The protein below binds the small molecule below.
Small molecule (SMILES): Cc1cc(CCCCCCCOc2ccc(C3=NCCO3)cc2)on1

Sequence of chain 1.D:
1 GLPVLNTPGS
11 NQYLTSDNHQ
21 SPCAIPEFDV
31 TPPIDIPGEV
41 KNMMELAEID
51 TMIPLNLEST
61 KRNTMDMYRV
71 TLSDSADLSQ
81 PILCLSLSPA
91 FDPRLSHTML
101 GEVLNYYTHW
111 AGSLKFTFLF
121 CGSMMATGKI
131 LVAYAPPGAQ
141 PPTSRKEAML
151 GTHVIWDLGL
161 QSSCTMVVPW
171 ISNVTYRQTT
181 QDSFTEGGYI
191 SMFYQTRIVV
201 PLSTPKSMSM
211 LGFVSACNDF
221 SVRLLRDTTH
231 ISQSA

Sequence of chain 2.D:
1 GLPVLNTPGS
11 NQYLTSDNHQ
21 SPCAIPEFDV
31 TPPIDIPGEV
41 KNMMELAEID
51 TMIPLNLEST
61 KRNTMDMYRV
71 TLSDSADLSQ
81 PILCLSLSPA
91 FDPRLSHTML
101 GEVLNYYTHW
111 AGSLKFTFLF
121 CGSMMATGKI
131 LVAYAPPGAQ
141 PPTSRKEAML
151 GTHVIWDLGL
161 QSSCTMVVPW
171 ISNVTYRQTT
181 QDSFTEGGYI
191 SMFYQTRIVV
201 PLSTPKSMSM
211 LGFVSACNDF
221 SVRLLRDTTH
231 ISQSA

Sequence of chain 1.B:
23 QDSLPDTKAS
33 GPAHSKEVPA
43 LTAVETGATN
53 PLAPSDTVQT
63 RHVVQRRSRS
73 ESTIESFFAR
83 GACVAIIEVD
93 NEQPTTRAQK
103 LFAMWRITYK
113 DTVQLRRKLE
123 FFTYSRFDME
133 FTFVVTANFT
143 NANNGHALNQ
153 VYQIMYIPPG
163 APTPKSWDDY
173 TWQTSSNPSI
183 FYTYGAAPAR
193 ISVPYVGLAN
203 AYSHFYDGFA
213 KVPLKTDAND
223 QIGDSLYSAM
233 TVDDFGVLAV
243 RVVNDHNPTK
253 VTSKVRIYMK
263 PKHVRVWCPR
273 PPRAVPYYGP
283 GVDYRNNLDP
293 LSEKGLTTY

Binding-site contacts:
Ligand atom O1 contacts residue TYR204 of chain 1.B at 3.6 Å.
Ligand atom C2B contacts residue TYR158 of chain 1.B at 3.5 Å (hydrophobic).
Ligand atom C4A contacts residue ILE182 of chain 1.B at 3.9 Å (hydrophobic).
Ligand atom C2C contacts residue PHE237 of chain 1.B at 3.8 Å (hydrophobic).
Ligand atom C5C contacts residue VAL195 of chain 1.B at 3.8 Å (hydrophobic).
Ligand atom O1A contacts residue PHE135 of chain 1.B at 3.8 Å.
Ligand atom O1B contacts residue ILE109 of chain 1.B at 3.8 Å.
Ligand atom C5B contacts residue LEU240 of chain 1.B at 3.5 Å (hydrophobic).
Ligand atom C5 contacts residue TYR111 of chain 1.B at 3.8 Å (hydrophobic).
Ligand atom C5B contacts residue ILE193 of chain 1.B at 3.9 Å (hydrophobic).
Ligand atom O1B contacts residue PHE133 of chain 1.B at 3.9 Å.
Ligand atom C5A contacts residue ILE182 of chain 1.B at 3.5 Å (hydrophobic).
Ligand atom C4C contacts residue PHE237 of chain 1.B at 3.6 Å (hydrophobic).
Ligand atom C4C contacts residue VAL198 of chain 1.B at 3.8 Å (hydrophobic).
Ligand atom C4A contacts residue PRO180 of chain 1.B at 3.3 Å (hydrophobic).
Ligand atom C4A contacts residue SER181 of chain 1.B at 3.8 Å.
Ligand atom C3 contacts residue PHE237 of chain 1.B at 3.7 Å (hydrophobic).
Ligand atom C4 contacts residue TYR111 of chain 1.B at 3.6 Å (hydrophobic).
Ligand atom C31 contacts residue TYR111 of chain 1.B at 3.7 Å (hydrophobic).
Ligand atom N2 contacts residue TYR111 of chain 1.B at 3.1 Å.
Ligand atom C4B contacts residue ILE193 of chain 1.B at 3.8 Å (hydrophobic).
Ligand atom N3A contacts residue TYR158 of chain 1.B at 3.7 Å.
Ligand atom C4 contacts residue PHE237 of chain 1.B at 3.1 Å (hydrophobic).
Ligand atom C6C contacts residue PHE237 of chain 1.B at 3.9 Å (hydrophobic).
Ligand atom C6B contacts residue PHE133 of chain 1.B at 3.5 Å (hydrophobic).
Ligand atom C2B contacts residue VAL195 of chain 1.B at 3.9 Å (hydrophobic).
Ligand atom O1 contacts residue TYR111 of chain 1.B at 3.5 Å.
Ligand atom C4B contacts residue TYR158 of chain 1.B at 3.8 Å (hydrophobic).
Ligand atom C3 contacts residue TYR111 of chain 1.B at 3.2 Å (hydrophobic).
Ligand atom C6C contacts residue VAL198 of chain 1.B at 3.9 Å (hydrophobic).
Ligand atom C7C contacts residue TYR158 of chain 1.B at 3.8 Å (hydrophobic).
Ligand atom C3B contacts residue TYR158 of chain 1.B at 3.4 Å (hydrophobic).
Ligand atom O1 contacts residue PHE129 of chain 1.B at 3.8 Å.
Ligand atom C2A contacts residue ILE193 of chain 1.B at 3.9 Å (hydrophobic).
Ligand atom N3A contacts residue ALA24 of chain 1.D at 3.9 Å.
Ligand atom N3A contacts residue PRO180 of chain 1.B at 3.7 Å.
Ligand atom C5A contacts residue ILE156 of chain 1.B at 3.2 Å (hydrophobic).
Ligand atom C2A contacts residue TYR158 of chain 1.B at 3.9 Å (hydrophobic).
Ligand atom N2 contacts residue TYR204 of chain 1.B at 3.8 Å.
Ligand atom C31 contacts residue PHE237 of chain 1.B at 3.8 Å (hydrophobic).